Binding-site contacts:
Ligand atom N9 contacts residue PRO419 of chain 1.L at 4.2 Å.
Ligand atom N6 contacts residue PRO633 of chain 1.L at 4.1 Å.
Ligand atom N1 contacts residue VAL418 of chain 1.L at 3.8 Å.
Ligand atom C5 contacts residue PRO419 of chain 1.L at 4.2 Å (hydrophobic).
Ligand atom N1 contacts residue ILE622 of chain 1.L at 4.4 Å.
Ligand atom C6 contacts residue GLY639 of chain 1.L at 3.7 Å.
Ligand atom N7 contacts residue HIS630 of chain 1.L at 4.1 Å.
Ligand atom O2P contacts residue PHE629 of chain 1.L at 4.0 Å.
Ligand atom C6 contacts residue SER632 of chain 1.L at 4.3 Å.
Ligand atom O5' contacts residue PHE629 of chain 1.L at 4.2 Å.
Ligand atom C1' contacts residue HIS630 of chain 1.L at 4.0 Å.
Ligand atom C5 contacts residue SER632 of chain 1.L at 4.3 Å.
Ligand atom N6 contacts residue PRO631 of chain 1.L at 3.9 Å.
Ligand atom N7 contacts residue PRO419 of chain 1.L at 4.4 Å.
Ligand atom C6 contacts residue PRO631 of chain 1.L at 4.0 Å (hydrophobic).
Ligand atom N1 contacts residue GLY639 of chain 1.L at 2.9 Å (h-bond).
Ligand atom C8 contacts residue PRO419 of chain 1.L at 4.3 Å (hydrophobic).
Ligand atom C8 contacts residue HIS630 of chain 1.L at 3.4 Å.
Ligand atom O2P contacts residue HIS628 of chain 1.L at 4.3 Å.
Ligand atom C2 contacts residue PRO419 of chain 1.L at 4.4 Å (hydrophobic).
Ligand atom N6 contacts residue VAL418 of chain 1.L at 3.6 Å.
Ligand atom O4' contacts residue PRO631 of chain 1.L at 3.8 Å.
Ligand atom O4' contacts residue HIS630 of chain 1.L at 4.4 Å.
Ligand atom N1 contacts residue PRO631 of chain 1.L at 4.2 Å.
Ligand atom N6 contacts residue PHE638 of chain 1.L at 3.8 Å.
Ligand atom N6 contacts residue GLY637 of chain 1.L at 4.1 Å.
Ligand atom C4 contacts residue PRO631 of chain 1.L at 4.4 Å (hydrophobic).
Ligand atom N7 contacts residue SER632 of chain 1.L at 3.8 Å.
Ligand atom O2P contacts residue PRO631 of chain 1.L at 3.8 Å.
Ligand atom C6 contacts residue VAL418 of chain 1.L at 3.8 Å (hydrophobic).
Ligand atom C6 contacts residue PRO419 of chain 1.L at 4.4 Å (hydrophobic).
Ligand atom C5 contacts residue PRO631 of chain 1.L at 4.4 Å (hydrophobic).
Ligand atom O5' contacts residue PRO631 of chain 1.L at 4.1 Å.
Ligand atom C2' contacts residue PRO419 of chain 1.L at 4.0 Å (hydrophobic).
Ligand atom N3 contacts residue PRO419 of chain 1.L at 4.3 Å.
Ligand atom C4 contacts residue PRO419 of chain 1.L at 4.2 Å (hydrophobic).
Ligand atom N9 contacts residue HIS630 of chain 1.L at 4.2 Å.
Ligand atom N6 contacts residue GLY639 of chain 1.L at 2.8 Å (h-bond).
Ligand atom C2 contacts residue GLY639 of chain 1.L at 3.7 Å.
Ligand atom N6 contacts residue SER632 of chain 1.L at 3.9 Å.

A small-molecule ligand and the protein it binds are described below.
Small molecule (SMILES): Nc1ncnc2c1ncn2[C@H]1C[C@H](O)[C@@H](COP(=O)(O)O)O1

Sequence of chain 1.L:
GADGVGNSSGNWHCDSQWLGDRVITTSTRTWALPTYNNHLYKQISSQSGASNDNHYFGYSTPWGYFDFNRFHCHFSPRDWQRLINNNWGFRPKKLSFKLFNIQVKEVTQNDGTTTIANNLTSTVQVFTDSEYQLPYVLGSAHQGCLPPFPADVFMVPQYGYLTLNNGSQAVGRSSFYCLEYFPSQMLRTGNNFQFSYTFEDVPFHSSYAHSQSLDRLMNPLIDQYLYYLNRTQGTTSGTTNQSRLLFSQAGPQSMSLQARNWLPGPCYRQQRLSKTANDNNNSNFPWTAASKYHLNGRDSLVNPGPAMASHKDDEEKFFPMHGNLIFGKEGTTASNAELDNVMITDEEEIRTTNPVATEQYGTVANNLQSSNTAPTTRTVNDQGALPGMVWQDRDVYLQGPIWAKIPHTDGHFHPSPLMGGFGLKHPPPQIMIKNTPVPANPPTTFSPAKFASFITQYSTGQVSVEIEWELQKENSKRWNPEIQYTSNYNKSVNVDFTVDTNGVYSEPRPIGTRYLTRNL